Binding-site contacts:
Ligand atom CD contacts residue GLU29 of chain 1.B at 3.4 Å.
Ligand atom O5 contacts residue ILE129 of chain 1.A at 3.0 Å.
Ligand atom CB contacts residue GLU29 of chain 1.B at 3.0 Å.
Ligand atom OD1 contacts residue ARG325 of chain 1.A at 2.7 Å (salt-bridge).
Ligand atom C4 contacts residue SER215 of chain 1.A at 2.8 Å.
Ligand atom O contacts residue GLN338 of chain 1.A at 3.6 Å.
Ligand atom CG contacts residue GLU29 of chain 1.B at 3.5 Å.
Ligand atom OD1 contacts residue VAL248 of chain 1.A at 3.3 Å.
Ligand atom ND2 contacts residue GLY241 of chain 1.A at 3.5 Å (h-bond).
Ligand atom ND2 contacts residue VAL248 of chain 1.A at 3.5 Å.
Ligand atom C5 contacts residue ALA240 of chain 1.A at 3.6 Å (hydrophobic).
Ligand atom CA contacts residue SER215 of chain 1.A at 3.4 Å.
Ligand atom C contacts residue ARG325 of chain 1.A at 3.4 Å.
Ligand atom N contacts residue GLU29 of chain 1.B at 3.1 Å (salt-bridge).
Ligand atom OG1 contacts residue GLU29 of chain 1.B at 3.4 Å (salt-bridge).
Ligand atom O contacts residue ARG325 of chain 1.A at 2.6 Å (salt-bridge).
Ligand atom O contacts residue ARG325 of chain 1.A at 2.3 Å (salt-bridge).
Ligand atom C4 contacts residue ASP217 of chain 1.A at 3.1 Å.
Ligand atom SD contacts residue GLY327 of chain 1.A at 3.6 Å (h-bond).
Ligand atom CE contacts residue ARG325 of chain 1.A at 3.5 Å.
Ligand atom CB contacts residue LYS13 of chain 1.B at 3.6 Å.
Ligand atom N contacts residue TYR242 of chain 1.A at 2.9 Å (h-bond).
Ligand atom O5 contacts residue SER215 of chain 1.A at 3.3 Å (h-bond).
Ligand atom CB contacts residue TYR242 of chain 1.A at 3.5 Å (hydrophobic).
Ligand atom N1 contacts residue SER215 of chain 1.A at 3.4 Å (h-bond).
Ligand atom N1 contacts residue GLY241 of chain 1.A at 3.3 Å.
Ligand atom CE contacts residue GLN338 of chain 1.A at 3.4 Å.
Ligand atom O contacts residue LYS13 of chain 1.B at 2.7 Å (salt-bridge).
Ligand atom ND2 contacts residue ASN239 of chain 1.A at 3.6 Å (h-bond).
Ligand atom CA contacts residue ALA216 of chain 1.A at 3.2 Å (hydrophobic).
Ligand atom CB contacts residue LEU22 of chain 1.B at 3.3 Å (hydrophobic).
Ligand atom OG1 contacts residue VAL243 of chain 1.A at 3.6 Å.
Ligand atom C contacts residue SER215 of chain 1.A at 3.6 Å.
Ligand atom O contacts residue ALA240 of chain 1.A at 3.5 Å (h-bond).
Ligand atom O contacts residue TYR242 of chain 1.A at 3.5 Å (h-bond).
Ligand atom CA contacts residue GLU29 of chain 1.B at 3.5 Å.
Ligand atom OG1 contacts residue LYS13 of chain 1.B at 3.5 Å.
Ligand atom C5 contacts residue SER215 of chain 1.A at 2.9 Å.
Ligand atom N1 contacts residue ALA240 of chain 1.A at 2.6 Å (h-bond).
Ligand atom C contacts residue ALA240 of chain 1.A at 3.4 Å (hydrophobic).

The small molecule below binds the protein below.
Small molecule (SMILES): CSCC[C@H](N)C(=O)N[C@@H](CCCN=C(N)N)C(=O)N[C@H](C(=O)NCC(=O)N[C@@H](CC(N)=O)C(=O)N[C@@H](C)C(=O)N[C@H]1CC(=O)NC1=O)[C@@H](C)O

Sequence of chain 1.A:
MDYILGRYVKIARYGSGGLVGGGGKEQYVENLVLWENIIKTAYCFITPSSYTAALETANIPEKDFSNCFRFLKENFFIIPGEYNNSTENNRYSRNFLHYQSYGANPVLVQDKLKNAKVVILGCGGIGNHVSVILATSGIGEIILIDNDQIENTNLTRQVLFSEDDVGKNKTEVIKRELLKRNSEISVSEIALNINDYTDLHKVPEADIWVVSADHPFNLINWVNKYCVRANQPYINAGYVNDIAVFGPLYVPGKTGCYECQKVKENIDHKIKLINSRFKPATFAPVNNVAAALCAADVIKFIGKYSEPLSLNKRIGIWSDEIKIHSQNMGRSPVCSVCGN

Sequence of chain 1.B:
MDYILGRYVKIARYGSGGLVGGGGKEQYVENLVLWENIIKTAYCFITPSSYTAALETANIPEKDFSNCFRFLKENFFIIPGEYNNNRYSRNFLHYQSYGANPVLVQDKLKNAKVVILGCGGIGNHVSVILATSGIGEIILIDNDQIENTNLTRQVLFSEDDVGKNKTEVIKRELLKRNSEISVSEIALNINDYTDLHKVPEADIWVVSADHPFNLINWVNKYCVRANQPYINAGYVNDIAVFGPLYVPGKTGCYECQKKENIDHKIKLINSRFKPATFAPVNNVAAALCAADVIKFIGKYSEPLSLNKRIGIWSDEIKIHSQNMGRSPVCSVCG